Binding-site contacts:
Ligand atom CD contacts residue GLN1074 of chain 1.C at 3.5 Å.
Ligand atom CA contacts residue GLN565 of chain 1.F at 3.1 Å.
Ligand atom CA contacts residue ASN1069 of chain 1.C at 3.5 Å.
Ligand atom CD1 contacts residue ARG567 of chain 1.F at 3.4 Å.
Ligand atom CD1 contacts residue ARG1044 of chain 1.C at 3.1 Å.
Ligand atom N contacts residue GLN1074 of chain 1.C at 3.2 Å (h-bond).
Ligand atom O contacts residue ASN1069 of chain 1.C at 3.0 Å (h-bond).
Ligand atom CG2 contacts residue PHE1068 of chain 1.C at 3.6 Å (hydrophobic).
Ligand atom CE contacts residue LYS1225 of chain 1.NA at 3.3 Å.
Ligand atom CB contacts residue GLU1052 of chain 1.C at 3.1 Å.
Ligand atom CG1 contacts residue PHE1068 of chain 1.C at 3.4 Å (hydrophobic).
Ligand atom O contacts residue ASN1069 of chain 1.C at 3.3 Å (h-bond).
Ligand atom N contacts residue ASN1069 of chain 1.C at 2.9 Å (h-bond).
Ligand atom NH2 contacts residue ASP1073 of chain 1.C at 3.1 Å (salt-bridge).
Ligand atom CE contacts residue GLU1228 of chain 1.NA at 3.4 Å.
Ligand atom NZ contacts residue LYS1225 of chain 1.NA at 2.2 Å.
Ligand atom CG contacts residue GLN565 of chain 1.F at 1.5 Å.
Ligand atom CB contacts residue GLN1074 of chain 1.C at 3.5 Å.
Ligand atom CG contacts residue GLU1052 of chain 1.C at 3.2 Å.
Ligand atom CZ contacts residue ARG1044 of chain 1.C at 3.3 Å.
Ligand atom CG contacts residue ILE1045 of chain 1.C at 3.5 Å (hydrophobic).
Ligand atom CZ contacts residue GLN565 of chain 1.F at 2.3 Å.
Ligand atom CE2 contacts residue GLN565 of chain 1.F at 2.0 Å.
Ligand atom CE1 contacts residue GLN565 of chain 1.F at 1.8 Å.
Ligand atom CD1 contacts residue PHE1068 of chain 1.C at 3.4 Å (hydrophobic).
Ligand atom CD1 contacts residue GLN565 of chain 1.F at 1.2 Å.
Ligand atom O contacts residue THR1065 of chain 1.C at 3.2 Å.
Ligand atom CE1 contacts residue ARG1044 of chain 1.C at 3.5 Å.
Ligand atom N contacts residue THR1065 of chain 1.C at 3.2 Å (h-bond).
Ligand atom C contacts residue ASN1069 of chain 1.C at 3.2 Å.
Ligand atom OG1 contacts residue ARG1049 of chain 1.C at 2.9 Å (salt-bridge).
Ligand atom NH1 contacts residue ASP1073 of chain 1.C at 3.6 Å.
Ligand atom CD2 contacts residue GLN565 of chain 1.F at 1.6 Å.
Ligand atom O contacts residue GLN1074 of chain 1.C at 3.0 Å (h-bond).
Ligand atom CD1 contacts residue ILE1053 of chain 1.C at 3.4 Å (hydrophobic).
Ligand atom NH1 contacts residue ASN1069 of chain 1.C at 2.8 Å (h-bond).
Ligand atom CD1 contacts residue THR1065 of chain 1.C at 3.5 Å.
Ligand atom CA contacts residue THR1065 of chain 1.C at 3.6 Å.
Ligand atom CB contacts residue GLN565 of chain 1.F at 2.0 Å.
Ligand atom NZ contacts residue ASP1073 of chain 1.C at 3.0 Å (salt-bridge).

Sequence of chain 1.NA:
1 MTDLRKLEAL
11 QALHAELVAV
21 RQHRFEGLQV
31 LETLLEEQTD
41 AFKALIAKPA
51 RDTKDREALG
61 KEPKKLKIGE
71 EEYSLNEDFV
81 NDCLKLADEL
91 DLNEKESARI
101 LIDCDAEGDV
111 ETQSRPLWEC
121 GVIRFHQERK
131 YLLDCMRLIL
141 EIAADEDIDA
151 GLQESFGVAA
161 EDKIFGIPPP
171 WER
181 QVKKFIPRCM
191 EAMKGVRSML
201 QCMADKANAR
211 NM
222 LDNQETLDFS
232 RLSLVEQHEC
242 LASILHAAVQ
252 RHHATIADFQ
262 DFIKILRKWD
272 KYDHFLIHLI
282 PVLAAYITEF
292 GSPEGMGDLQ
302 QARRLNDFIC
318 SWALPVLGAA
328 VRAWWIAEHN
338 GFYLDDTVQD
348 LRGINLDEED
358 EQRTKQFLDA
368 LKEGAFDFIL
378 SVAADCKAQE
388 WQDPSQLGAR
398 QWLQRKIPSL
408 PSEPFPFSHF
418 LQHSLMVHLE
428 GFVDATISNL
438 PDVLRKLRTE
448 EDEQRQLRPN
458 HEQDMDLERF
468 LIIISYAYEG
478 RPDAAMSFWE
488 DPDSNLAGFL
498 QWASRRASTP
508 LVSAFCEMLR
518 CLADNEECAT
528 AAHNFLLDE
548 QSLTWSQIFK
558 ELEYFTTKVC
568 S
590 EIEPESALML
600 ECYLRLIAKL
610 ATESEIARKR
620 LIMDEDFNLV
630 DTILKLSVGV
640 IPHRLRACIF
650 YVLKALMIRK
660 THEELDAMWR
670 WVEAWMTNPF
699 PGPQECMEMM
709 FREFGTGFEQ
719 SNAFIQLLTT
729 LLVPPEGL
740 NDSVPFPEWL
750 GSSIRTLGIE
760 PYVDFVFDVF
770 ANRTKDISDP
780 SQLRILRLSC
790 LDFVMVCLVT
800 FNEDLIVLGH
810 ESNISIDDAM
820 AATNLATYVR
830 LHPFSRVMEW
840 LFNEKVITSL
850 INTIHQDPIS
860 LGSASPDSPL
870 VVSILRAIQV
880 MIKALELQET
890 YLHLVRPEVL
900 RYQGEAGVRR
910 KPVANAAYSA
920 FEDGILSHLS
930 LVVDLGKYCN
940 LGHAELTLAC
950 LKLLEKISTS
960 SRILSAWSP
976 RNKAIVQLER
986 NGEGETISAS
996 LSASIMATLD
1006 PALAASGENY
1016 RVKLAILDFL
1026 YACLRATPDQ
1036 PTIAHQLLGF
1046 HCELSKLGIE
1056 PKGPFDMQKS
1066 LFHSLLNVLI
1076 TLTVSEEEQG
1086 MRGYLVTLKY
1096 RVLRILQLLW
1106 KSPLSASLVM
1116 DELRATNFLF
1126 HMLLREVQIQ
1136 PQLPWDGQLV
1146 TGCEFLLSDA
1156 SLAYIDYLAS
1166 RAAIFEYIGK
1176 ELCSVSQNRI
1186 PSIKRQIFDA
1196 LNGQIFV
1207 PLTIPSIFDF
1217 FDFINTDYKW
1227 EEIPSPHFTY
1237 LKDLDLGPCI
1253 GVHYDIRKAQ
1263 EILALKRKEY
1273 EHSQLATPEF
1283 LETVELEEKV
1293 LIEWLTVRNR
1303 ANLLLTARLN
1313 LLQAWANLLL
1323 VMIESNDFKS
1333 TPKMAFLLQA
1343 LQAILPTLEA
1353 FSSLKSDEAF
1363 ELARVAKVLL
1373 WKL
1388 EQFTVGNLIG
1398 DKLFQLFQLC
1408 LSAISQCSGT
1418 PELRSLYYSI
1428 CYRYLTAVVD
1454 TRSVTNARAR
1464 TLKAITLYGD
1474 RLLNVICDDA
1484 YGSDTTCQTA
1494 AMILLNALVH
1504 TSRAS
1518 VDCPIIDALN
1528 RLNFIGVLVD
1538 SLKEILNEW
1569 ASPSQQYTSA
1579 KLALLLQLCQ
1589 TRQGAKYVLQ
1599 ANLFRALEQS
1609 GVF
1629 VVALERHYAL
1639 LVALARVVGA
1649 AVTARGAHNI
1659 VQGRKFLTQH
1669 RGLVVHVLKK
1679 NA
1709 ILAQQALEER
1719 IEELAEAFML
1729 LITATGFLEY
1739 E

A small-molecule ligand and the protein it binds are described below.
Small molecule (SMILES): CC[C@H](C)[C@H](NC(=O)[C@@H](NC(=O)[C@H](CC(C)C)NC(=O)[C@@H](N)CCCCN)C(C)C)C(=O)N[C@@H](CC(N)=O)C(=O)N[C@@H](CCCCN)C(=O)N[C@@H](CC(=O)O)C(=O)N[C@@H](CCSC)C(=O)N[C@@H](CCCN=C(N)N)C(=O)N[C@H](C(=O)N[C@@H](CC(=O)O)C(=O)N[C@@H](CC(C)C)C(=O)N[C@@H](Cc1ccccc1)C(=O)N[C@@H](CO)C(=O)N1CCC[C@H]1C(=O)N1CCC[C@H]1C(=O)N[C@H](C=O)CC(N)=O)[C@@H](C)O

Sequence of chain 1.C:
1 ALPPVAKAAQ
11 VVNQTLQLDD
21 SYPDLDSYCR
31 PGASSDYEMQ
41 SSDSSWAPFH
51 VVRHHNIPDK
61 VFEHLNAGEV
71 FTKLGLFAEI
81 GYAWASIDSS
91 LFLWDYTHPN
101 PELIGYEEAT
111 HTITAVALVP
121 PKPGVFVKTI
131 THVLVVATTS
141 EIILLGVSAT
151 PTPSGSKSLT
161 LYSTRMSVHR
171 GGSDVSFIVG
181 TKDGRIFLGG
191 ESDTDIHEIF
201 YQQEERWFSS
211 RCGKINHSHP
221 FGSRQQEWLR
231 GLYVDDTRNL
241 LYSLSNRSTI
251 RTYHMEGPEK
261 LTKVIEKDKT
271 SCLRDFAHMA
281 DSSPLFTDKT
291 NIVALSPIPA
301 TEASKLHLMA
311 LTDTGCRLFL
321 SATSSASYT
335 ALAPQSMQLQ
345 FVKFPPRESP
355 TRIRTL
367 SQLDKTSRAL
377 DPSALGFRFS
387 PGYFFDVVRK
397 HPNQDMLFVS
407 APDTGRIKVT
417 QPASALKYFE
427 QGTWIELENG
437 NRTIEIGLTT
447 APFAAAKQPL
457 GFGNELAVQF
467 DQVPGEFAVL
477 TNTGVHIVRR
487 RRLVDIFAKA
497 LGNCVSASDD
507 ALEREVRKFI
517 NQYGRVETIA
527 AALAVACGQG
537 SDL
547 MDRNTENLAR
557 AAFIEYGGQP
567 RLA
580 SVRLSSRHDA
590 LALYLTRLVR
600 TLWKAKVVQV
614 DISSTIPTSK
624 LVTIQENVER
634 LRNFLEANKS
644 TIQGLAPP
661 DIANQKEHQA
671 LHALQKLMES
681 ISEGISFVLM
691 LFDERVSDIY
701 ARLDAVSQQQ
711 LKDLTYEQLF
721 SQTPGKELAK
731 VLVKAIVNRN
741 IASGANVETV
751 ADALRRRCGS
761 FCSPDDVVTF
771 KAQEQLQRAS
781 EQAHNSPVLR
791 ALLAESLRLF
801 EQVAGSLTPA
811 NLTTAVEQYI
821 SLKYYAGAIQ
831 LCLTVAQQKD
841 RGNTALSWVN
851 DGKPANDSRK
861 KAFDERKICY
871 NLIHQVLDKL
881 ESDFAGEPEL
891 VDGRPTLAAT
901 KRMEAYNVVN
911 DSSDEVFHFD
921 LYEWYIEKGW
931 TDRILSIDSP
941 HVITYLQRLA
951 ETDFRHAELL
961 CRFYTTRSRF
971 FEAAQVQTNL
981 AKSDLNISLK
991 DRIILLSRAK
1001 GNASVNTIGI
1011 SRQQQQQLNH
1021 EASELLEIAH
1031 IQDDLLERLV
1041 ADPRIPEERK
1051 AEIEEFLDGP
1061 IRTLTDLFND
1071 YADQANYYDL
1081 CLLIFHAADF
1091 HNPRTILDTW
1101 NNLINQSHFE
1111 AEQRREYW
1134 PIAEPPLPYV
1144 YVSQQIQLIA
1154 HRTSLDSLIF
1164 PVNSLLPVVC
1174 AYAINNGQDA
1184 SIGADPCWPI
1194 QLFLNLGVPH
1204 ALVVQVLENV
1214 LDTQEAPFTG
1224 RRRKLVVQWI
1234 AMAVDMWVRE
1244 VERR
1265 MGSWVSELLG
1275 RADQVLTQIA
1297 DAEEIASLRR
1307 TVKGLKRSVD

Sequence of chain 1.F:
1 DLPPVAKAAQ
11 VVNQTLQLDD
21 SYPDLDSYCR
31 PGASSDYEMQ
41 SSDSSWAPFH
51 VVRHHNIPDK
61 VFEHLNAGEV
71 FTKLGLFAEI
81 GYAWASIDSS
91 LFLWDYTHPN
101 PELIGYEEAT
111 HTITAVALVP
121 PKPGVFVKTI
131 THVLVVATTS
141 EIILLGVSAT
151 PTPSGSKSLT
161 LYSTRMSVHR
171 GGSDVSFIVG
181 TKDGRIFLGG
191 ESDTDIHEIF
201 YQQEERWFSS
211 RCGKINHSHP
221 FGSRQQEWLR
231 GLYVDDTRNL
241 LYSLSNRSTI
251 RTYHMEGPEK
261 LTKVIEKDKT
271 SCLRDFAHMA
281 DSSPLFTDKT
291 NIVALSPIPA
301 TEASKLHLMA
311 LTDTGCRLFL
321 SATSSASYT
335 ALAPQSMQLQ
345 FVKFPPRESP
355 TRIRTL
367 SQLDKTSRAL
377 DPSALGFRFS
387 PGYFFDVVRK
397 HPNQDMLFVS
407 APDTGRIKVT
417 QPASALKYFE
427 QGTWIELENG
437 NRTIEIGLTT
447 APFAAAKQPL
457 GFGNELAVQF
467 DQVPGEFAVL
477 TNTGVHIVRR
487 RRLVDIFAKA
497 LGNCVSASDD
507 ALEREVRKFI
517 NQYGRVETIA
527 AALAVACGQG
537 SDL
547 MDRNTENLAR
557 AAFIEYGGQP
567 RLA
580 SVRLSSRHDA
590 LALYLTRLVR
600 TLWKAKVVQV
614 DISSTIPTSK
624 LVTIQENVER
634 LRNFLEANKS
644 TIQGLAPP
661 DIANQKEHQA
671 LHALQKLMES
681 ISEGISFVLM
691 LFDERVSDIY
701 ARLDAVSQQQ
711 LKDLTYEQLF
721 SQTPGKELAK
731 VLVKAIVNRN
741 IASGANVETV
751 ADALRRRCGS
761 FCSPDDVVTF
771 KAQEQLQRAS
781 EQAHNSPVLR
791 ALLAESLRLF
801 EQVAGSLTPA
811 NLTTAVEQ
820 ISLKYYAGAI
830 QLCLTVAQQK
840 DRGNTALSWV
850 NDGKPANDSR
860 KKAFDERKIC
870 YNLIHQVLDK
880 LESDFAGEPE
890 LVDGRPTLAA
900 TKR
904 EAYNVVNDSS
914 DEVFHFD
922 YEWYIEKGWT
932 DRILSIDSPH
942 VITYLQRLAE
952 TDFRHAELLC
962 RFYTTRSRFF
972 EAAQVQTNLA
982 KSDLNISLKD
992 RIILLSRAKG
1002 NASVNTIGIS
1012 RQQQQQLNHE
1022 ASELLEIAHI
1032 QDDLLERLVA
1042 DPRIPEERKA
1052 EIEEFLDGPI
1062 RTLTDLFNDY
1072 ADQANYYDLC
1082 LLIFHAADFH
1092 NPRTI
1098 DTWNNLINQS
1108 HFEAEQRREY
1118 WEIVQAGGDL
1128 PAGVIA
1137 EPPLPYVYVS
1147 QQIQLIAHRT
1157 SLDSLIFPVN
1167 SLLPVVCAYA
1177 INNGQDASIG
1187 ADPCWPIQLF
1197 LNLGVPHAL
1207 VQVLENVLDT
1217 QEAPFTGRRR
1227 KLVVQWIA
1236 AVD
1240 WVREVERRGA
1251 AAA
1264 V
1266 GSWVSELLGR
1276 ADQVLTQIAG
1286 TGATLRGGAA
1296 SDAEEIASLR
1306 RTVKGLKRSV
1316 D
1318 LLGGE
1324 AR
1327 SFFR